The small molecule below binds the protein below.
Small molecule (SMILES): CC(=O)N[C@@H]1[C@@H](O)[C@H](O)[C@@H](CO)O[C@H]1O

Binding-site contacts:
Ligand atom O6 contacts residue LYS577 of chain 1.A at 3.9 Å.
Ligand atom C7 contacts residue ASN301 of chain 1.B at 3.5 Å.
Ligand atom O7 contacts residue ASN299 of chain 1.B at 3.7 Å.
Ligand atom C8 contacts residue GLU300 of chain 1.B at 4.2 Å.
Ligand atom O7 contacts residue ASN301 of chain 1.B at 3.7 Å.
Ligand atom C3 contacts residue ASN301 of chain 1.B at 3.8 Å.
Ligand atom C4 contacts residue ASN301 of chain 1.B at 4.3 Å.
Ligand atom N2 contacts residue ASN301 of chain 1.B at 2.9 Å (h-bond).
Ligand atom C8 contacts residue ASN299 of chain 1.B at 3.7 Å.
Ligand atom C7 contacts residue ASN299 of chain 1.B at 4.0 Å.
Ligand atom C5 contacts residue ASN301 of chain 1.B at 3.8 Å.
Ligand atom C2 contacts residue ASN301 of chain 1.B at 2.5 Å.
Ligand atom O5 contacts residue ASN301 of chain 1.B at 2.4 Å (h-bond).
Ligand atom C1 contacts residue ASN301 of chain 1.B at 1.5 Å.

Sequence of chain 1.B:
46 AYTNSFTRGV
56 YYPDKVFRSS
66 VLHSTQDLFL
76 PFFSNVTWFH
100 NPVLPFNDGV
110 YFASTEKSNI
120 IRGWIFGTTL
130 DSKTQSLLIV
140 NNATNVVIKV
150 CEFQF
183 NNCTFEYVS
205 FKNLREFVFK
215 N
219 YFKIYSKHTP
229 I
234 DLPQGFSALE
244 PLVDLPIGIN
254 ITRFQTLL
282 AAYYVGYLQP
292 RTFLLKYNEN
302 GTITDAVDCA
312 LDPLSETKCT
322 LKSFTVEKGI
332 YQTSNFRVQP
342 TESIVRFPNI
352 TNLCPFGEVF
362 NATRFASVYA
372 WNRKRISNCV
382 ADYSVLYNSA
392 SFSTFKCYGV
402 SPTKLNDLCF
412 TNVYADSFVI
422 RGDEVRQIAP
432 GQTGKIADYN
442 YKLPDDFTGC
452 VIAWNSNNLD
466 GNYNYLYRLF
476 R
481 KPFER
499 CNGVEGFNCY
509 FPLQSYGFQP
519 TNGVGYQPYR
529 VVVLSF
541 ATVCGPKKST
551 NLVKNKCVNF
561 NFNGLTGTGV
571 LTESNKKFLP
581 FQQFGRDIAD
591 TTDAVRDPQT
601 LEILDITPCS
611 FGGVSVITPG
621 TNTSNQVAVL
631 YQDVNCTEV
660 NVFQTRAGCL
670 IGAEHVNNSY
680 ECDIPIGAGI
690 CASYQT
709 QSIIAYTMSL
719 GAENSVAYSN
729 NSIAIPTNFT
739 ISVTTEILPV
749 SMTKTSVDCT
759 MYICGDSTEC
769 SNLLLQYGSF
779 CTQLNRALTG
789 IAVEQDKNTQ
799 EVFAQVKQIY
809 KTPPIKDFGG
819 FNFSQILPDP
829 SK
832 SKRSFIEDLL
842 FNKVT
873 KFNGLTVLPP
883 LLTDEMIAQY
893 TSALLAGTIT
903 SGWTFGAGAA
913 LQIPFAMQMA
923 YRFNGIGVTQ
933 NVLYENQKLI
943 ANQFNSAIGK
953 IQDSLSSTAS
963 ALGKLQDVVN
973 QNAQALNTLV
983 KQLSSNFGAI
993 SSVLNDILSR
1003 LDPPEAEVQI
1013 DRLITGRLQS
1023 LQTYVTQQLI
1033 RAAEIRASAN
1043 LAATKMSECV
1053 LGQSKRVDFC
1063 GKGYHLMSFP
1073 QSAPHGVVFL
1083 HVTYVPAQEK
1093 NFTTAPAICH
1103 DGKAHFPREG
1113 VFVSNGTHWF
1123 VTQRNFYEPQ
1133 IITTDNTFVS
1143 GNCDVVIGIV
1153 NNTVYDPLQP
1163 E

Sequence of chain 1.A:
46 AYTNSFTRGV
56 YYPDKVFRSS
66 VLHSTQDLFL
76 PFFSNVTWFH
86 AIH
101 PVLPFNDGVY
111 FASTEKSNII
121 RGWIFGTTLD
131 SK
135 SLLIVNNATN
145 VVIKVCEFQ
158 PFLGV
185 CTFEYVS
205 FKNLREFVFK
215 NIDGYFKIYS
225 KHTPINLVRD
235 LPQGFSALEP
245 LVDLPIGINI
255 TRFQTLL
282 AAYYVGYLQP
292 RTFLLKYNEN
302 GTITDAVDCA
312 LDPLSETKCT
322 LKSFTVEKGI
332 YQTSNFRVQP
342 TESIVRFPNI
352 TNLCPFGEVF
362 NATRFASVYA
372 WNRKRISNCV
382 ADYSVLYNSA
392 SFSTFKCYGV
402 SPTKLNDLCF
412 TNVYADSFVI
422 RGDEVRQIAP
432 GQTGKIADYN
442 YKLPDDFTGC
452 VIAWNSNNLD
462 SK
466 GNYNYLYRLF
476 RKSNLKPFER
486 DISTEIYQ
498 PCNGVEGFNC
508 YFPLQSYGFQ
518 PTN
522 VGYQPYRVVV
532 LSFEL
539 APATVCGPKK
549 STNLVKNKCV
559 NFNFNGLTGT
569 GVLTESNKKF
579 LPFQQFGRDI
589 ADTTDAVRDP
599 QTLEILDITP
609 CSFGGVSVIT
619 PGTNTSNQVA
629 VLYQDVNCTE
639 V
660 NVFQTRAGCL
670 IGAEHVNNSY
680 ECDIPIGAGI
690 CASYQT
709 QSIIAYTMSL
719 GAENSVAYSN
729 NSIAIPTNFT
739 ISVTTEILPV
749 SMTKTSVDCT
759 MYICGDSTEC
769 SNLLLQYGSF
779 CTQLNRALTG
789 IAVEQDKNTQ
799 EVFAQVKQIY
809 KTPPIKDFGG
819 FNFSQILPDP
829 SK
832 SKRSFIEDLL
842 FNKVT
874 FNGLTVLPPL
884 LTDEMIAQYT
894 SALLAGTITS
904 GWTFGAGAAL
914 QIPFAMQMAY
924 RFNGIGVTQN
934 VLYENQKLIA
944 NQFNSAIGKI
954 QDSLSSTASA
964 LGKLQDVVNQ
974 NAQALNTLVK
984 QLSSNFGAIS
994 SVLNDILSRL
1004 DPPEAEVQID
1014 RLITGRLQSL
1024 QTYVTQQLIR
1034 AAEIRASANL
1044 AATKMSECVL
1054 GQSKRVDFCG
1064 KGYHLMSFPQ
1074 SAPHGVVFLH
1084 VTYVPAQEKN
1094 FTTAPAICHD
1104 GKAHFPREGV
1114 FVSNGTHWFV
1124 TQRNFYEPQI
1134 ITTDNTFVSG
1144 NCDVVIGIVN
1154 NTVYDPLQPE